A small-molecule ligand and the protein it binds are described below.
Small molecule (SMILES): NCCOP(=O)(O)O

Binding-site contacts:
Ligand atom O2 contacts residue SER69 of chain 1.U at 2.8 Å (h-bond).
Ligand atom O3 contacts residue SER69 of chain 1.U at 4.4 Å.
Ligand atom O4 contacts residue SER69 of chain 1.U at 3.4 Å (h-bond).
Ligand atom O2 contacts residue ALA67 of chain 1.U at 4.2 Å.
Ligand atom N contacts residue SER68 of chain 1.U at 4.1 Å.
Ligand atom O1 contacts residue SER68 of chain 1.U at 2.9 Å.
Ligand atom P contacts residue SER68 of chain 1.U at 2.6 Å.
Ligand atom O2 contacts residue SER68 of chain 1.U at 1.5 Å.
Ligand atom O1 contacts residue THR62 of chain 1.U at 4.2 Å.
Ligand atom O4 contacts residue SER68 of chain 1.U at 3.2 Å.
Ligand atom P contacts residue SER69 of chain 1.U at 3.7 Å.
Ligand atom O3 contacts residue SER68 of chain 1.U at 3.8 Å.

Sequence of chain 1.U:
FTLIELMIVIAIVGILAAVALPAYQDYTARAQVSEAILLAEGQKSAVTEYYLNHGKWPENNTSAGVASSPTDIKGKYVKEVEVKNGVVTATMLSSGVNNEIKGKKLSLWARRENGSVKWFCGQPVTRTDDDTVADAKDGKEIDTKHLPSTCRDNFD